Sequence of chain 1.B:
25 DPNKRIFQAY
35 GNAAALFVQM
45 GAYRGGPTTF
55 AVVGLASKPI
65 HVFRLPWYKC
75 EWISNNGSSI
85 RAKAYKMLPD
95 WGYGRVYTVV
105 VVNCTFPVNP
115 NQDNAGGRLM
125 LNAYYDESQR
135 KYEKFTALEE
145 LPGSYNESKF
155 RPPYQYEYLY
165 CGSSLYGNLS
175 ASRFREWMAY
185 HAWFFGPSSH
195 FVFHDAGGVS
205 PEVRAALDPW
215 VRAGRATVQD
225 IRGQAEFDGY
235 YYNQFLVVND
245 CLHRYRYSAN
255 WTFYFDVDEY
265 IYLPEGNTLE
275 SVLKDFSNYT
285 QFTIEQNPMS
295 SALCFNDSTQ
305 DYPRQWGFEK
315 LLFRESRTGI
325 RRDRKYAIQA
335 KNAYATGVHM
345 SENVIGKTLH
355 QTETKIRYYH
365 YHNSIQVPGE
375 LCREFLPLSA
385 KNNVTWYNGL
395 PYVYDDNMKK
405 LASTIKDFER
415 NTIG

The small molecule below binds the protein below.
Small molecule (SMILES): CC(=O)N[C@@H]1[C@@H](O)[C@H](O)[C@@H](CO)O[C@H]1O

Binding-site contacts:
Ligand atom O7 contacts residue ASN282 of chain 1.B at 3.2 Å (h-bond).
Ligand atom C5 contacts residue ASN282 of chain 1.B at 3.7 Å.
Ligand atom C6 contacts residue MAN4 of chain 1.H at 3.4 Å.
Ligand atom C3 contacts residue ASN282 of chain 1.B at 3.8 Å.
Ligand atom C5 contacts residue MAN4 of chain 1.H at 3.8 Å.
Ligand atom O6 contacts residue GLY350 of chain 1.B at 4.2 Å.
Ligand atom C7 contacts residue ASN282 of chain 1.B at 3.4 Å.
Ligand atom O5 contacts residue ASN282 of chain 1.B at 2.4 Å (h-bond).
Ligand atom C1 contacts residue ASN282 of chain 1.B at 1.4 Å.
Ligand atom C2 contacts residue ASN282 of chain 1.B at 2.5 Å.
Ligand atom O6 contacts residue MAN4 of chain 1.H at 2.2 Å (h-bond).
Ligand atom N2 contacts residue ASN282 of chain 1.B at 2.9 Å (h-bond).
Ligand atom C4 contacts residue ASN282 of chain 1.B at 4.3 Å.
Ligand atom O5 contacts residue MAN4 of chain 1.H at 4.3 Å.